Binding-site contacts:
Ligand atom C contacts residue GLY74 of chain 1.A at 3.8 Å.
Ligand atom CL contacts residue ALA103 of chain 1.A at 4.0 Å.
Ligand atom N1 contacts residue THR107 of chain 1.A at 4.3 Å.
Ligand atom C4 contacts residue ALA103 of chain 1.A at 4.0 Å (hydrophobic).
Ligand atom C1 contacts residue ALA101 of chain 1.A at 4.0 Å (hydrophobic).
Ligand atom CL contacts residue THR73 of chain 1.A at 3.9 Å.
Ligand atom C contacts residue GLN111 of chain 1.A at 3.6 Å.
Ligand atom N contacts residue LYS82 of chain 1.A at 4.4 Å.
Ligand atom C contacts residue THR73 of chain 1.A at 4.4 Å.
Ligand atom C contacts residue GLY72 of chain 1.A at 4.4 Å.
Ligand atom C2 contacts residue ALA103 of chain 1.A at 4.2 Å (hydrophobic).
Ligand atom C1 contacts residue GLY74 of chain 1.A at 4.4 Å.
Ligand atom C2 contacts residue GLN111 of chain 1.A at 3.7 Å.
Ligand atom C2 contacts residue ASN102 of chain 1.A at 3.5 Å.
Ligand atom C2 contacts residue ALA101 of chain 1.A at 3.9 Å (hydrophobic).
Ligand atom N contacts residue THR73 of chain 1.A at 3.5 Å (h-bond).
Ligand atom C1 contacts residue ASN102 of chain 1.A at 4.0 Å.
Ligand atom C3 contacts residue GLY72 of chain 1.A at 3.8 Å.
Ligand atom C1 contacts residue GLN111 of chain 1.A at 3.6 Å.
Ligand atom C4 contacts residue GLN111 of chain 1.A at 3.7 Å.
Ligand atom N1 contacts residue GLY74 of chain 1.A at 3.6 Å.
Ligand atom C4 contacts residue GLY72 of chain 1.A at 3.6 Å.
Ligand atom N contacts residue GLN111 of chain 1.A at 4.3 Å.
Ligand atom C3 contacts residue ALA103 of chain 1.A at 4.1 Å (hydrophobic).
Ligand atom C3 contacts residue GLN111 of chain 1.A at 3.8 Å.
Ligand atom N1 contacts residue GLN111 of chain 1.A at 3.6 Å (h-bond).
Ligand atom C3 contacts residue ASN102 of chain 1.A at 3.9 Å.
Ligand atom N contacts residue GLY74 of chain 1.A at 3.7 Å.
Ligand atom CL contacts residue GLY72 of chain 1.A at 3.4 Å.
Ligand atom C1 contacts residue THR107 of chain 1.A at 4.2 Å.

Sequence of chain 1.A:
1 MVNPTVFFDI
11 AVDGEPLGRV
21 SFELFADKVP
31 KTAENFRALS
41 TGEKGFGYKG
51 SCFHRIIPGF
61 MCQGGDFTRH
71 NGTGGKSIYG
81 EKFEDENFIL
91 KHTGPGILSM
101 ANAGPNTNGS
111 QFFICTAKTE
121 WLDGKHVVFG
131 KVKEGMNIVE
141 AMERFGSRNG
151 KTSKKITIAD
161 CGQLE

This protein binds this small molecule.
Small molecule (SMILES): Nc1ncccc1Cl